Binding-site contacts:
Ligand atom C10 contacts residue PRO187 of chain 4.A at 3.6 Å (hydrophobic).
Ligand atom C17 contacts residue ASP374 of chain 1.A at 3.8 Å.
Ligand atom I01 contacts residue TRP581 of chain 1.A at 3.7 Å.
Ligand atom C10 contacts residue ARG375 of chain 1.A at 3.8 Å.
Ligand atom O12 contacts residue PHE196 of chain 4.A at 3.5 Å.
Ligand atom N22 contacts residue TRP581 of chain 1.A at 3.3 Å.
Ligand atom C23 contacts residue TRP581 of chain 1.A at 3.5 Å (hydrophobic).
Ligand atom C26 contacts residue TRP581 of chain 1.A at 3.5 Å (hydrophobic).
Ligand atom C18 contacts residue ARG375 of chain 1.A at 3.6 Å.
Ligand atom C25 contacts residue FAD1 of chain 1.B at 3.3 Å.
Ligand atom C15 contacts residue ARG375 of chain 1.A at 3.7 Å.
Ligand atom O24 contacts residue PHE196 of chain 4.A at 3.8 Å.
Ligand atom O14 contacts residue PRO187 of chain 4.A at 3.6 Å.
Ligand atom C04 contacts residue TRP581 of chain 1.A at 3.3 Å (hydrophobic).
Ligand atom O19 contacts residue PRO187 of chain 4.A at 3.2 Å.
Ligand atom C15 contacts residue VAL186 of chain 4.A at 3.8 Å (hydrophobic).
Ligand atom I01 contacts residue GLY111 of chain 4.A at 3.9 Å.
Ligand atom C13 contacts residue ALA112 of chain 4.A at 3.6 Å (hydrophobic).
Ligand atom C09 contacts residue PRO187 of chain 4.A at 3.6 Å (hydrophobic).
Ligand atom C06 contacts residue TRP581 of chain 1.A at 3.7 Å (hydrophobic).
Ligand atom O24 contacts residue MET349 of chain 1.A at 3.3 Å (h-bond).
Ligand atom S08 contacts residue LYS246 of chain 4.A at 3.7 Å.
Ligand atom N22 contacts residue ARG375 of chain 1.A at 3.0 Å (salt-bridge).
Ligand atom N05 contacts residue TRP581 of chain 1.A at 3.4 Å.
Ligand atom C15 contacts residue PHE196 of chain 4.A at 3.6 Å (hydrophobic).
Ligand atom N03 contacts residue GLY111 of chain 4.A at 3.5 Å.
Ligand atom C23 contacts residue ARG375 of chain 1.A at 3.4 Å.
Ligand atom C02 contacts residue TRP581 of chain 1.A at 3.5 Å (hydrophobic).
Ligand atom N07 contacts residue LYS246 of chain 4.A at 2.9 Å (salt-bridge).
Ligand atom O20 contacts residue ALA652 of chain 1.A at 3.4 Å.
Ligand atom C16 contacts residue ASP374 of chain 1.A at 3.2 Å.
Ligand atom C09 contacts residue ARG375 of chain 1.A at 3.7 Å.
Ligand atom O21 contacts residue ARG375 of chain 1.A at 3.0 Å (salt-bridge).
Ligand atom O24 contacts residue ARG375 of chain 1.A at 2.9 Å (salt-bridge).
Ligand atom C25 contacts residue MET349 of chain 1.A at 3.8 Å (hydrophobic).
Ligand atom C16 contacts residue ARG375 of chain 1.A at 3.6 Å.
Ligand atom C17 contacts residue ARG375 of chain 1.A at 3.6 Å.
Ligand atom O19 contacts residue LYS246 of chain 4.A at 3.3 Å.
Ligand atom I01 contacts residue MET577 of chain 1.A at 3.8 Å.
Ligand atom N03 contacts residue TRP581 of chain 1.A at 3.5 Å.

Sequence of chain 4.A:
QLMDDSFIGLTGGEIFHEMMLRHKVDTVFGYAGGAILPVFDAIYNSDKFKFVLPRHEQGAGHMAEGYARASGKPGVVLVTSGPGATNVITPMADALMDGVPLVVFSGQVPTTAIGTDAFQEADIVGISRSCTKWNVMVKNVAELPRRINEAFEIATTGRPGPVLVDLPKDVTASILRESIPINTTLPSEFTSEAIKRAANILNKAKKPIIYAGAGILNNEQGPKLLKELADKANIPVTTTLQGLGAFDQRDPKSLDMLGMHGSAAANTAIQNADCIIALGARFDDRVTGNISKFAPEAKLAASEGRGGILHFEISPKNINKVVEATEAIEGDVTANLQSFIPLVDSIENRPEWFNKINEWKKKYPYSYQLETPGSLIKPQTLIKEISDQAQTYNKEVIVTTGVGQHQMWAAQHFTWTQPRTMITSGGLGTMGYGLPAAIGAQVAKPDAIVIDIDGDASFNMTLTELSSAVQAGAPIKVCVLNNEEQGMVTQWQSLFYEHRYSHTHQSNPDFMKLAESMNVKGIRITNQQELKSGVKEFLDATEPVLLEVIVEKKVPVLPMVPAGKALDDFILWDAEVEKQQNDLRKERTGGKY

The small molecule below binds the protein below.
Small molecule (SMILES): COC(=O)c1ccccc1S(=O)(=O)NC(=O)Nc1nc(I)cc(OC)n1

Sequence of chain 1.A:
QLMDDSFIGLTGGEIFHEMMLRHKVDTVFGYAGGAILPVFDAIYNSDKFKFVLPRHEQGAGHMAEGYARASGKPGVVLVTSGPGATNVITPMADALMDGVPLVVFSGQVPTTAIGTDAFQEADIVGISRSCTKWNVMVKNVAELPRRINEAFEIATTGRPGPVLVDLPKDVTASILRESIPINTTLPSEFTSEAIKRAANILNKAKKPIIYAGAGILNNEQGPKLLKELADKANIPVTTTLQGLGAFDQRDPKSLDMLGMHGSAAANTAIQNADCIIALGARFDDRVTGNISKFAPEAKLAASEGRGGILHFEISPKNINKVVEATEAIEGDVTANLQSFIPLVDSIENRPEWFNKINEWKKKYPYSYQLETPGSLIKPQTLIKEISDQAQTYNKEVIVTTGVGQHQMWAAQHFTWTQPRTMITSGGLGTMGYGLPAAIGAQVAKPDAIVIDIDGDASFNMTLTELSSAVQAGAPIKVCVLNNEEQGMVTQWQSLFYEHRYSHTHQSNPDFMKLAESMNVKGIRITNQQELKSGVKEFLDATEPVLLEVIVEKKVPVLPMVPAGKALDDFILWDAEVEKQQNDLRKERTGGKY